A protein and the small-molecule ligand that binds it are described below.
Small molecule (SMILES): N#CCNC(=O)c1ccc(-c2ccnc(Nc3ccc(N4CCOCC4)cc3)n2)cc1

Sequence of chain 1.A:
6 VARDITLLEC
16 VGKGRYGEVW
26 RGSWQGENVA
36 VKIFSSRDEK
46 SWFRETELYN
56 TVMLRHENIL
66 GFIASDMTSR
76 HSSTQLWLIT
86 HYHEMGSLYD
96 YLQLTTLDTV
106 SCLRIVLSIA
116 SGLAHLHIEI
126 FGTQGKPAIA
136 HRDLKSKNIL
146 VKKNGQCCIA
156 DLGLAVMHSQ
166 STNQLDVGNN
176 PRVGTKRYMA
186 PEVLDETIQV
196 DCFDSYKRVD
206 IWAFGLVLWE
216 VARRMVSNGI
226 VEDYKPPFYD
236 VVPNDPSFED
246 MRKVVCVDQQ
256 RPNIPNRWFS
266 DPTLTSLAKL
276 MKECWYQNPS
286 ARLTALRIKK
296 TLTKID

Binding-site contacts:
Ligand atom C4 contacts residue VAL16 of chain 1.A at 3.7 Å (hydrophobic).
Ligand atom N7 contacts residue TYR87 of chain 1.A at 3.3 Å.
Ligand atom C14 contacts residue LEU145 of chain 1.A at 3.5 Å (hydrophobic).
Ligand atom N8 contacts residue VAL16 of chain 1.A at 3.8 Å.
Ligand atom C28 contacts residue ASP95 of chain 1.A at 3.3 Å.
Ligand atom C29 contacts residue VAL16 of chain 1.A at 3.7 Å (hydrophobic).
Ligand atom C26 contacts residue EDO1 of chain 1.D at 3.9 Å.
Ligand atom N7 contacts residue HIS88 of chain 1.A at 2.9 Å (h-bond).
Ligand atom N15 contacts residue TYR87 of chain 1.A at 3.8 Å.
Ligand atom C10 contacts residue HIS86 of chain 1.A at 3.3 Å.
Ligand atom C12 contacts residue LEU145 of chain 1.A at 3.4 Å (hydrophobic).
Ligand atom C2 contacts residue GLY91 of chain 1.A at 3.5 Å.
Ligand atom C16 contacts residue LEU145 of chain 1.A at 3.9 Å (hydrophobic).
Ligand atom C11 contacts residue LEU65 of chain 1.A at 3.9 Å (hydrophobic).
Ligand atom C1 contacts residue GLY91 of chain 1.A at 3.6 Å.
Ligand atom C14 contacts residue HIS88 of chain 1.A at 3.8 Å.
Ligand atom C29 contacts residue ASP95 of chain 1.A at 3.8 Å.
Ligand atom C10 contacts residue ALA35 of chain 1.A at 3.6 Å (hydrophobic).
Ligand atom C5 contacts residue GLY91 of chain 1.A at 3.9 Å.
Ligand atom C28 contacts residue EDO1 of chain 1.F at 3.6 Å.
Ligand atom N15 contacts residue LEU145 of chain 1.A at 3.9 Å.
Ligand atom C5 contacts residue EDO1 of chain 1.F at 3.6 Å.
Ligand atom C28 contacts residue VAL16 of chain 1.A at 3.7 Å (hydrophobic).
Ligand atom C22 contacts residue LYS37 of chain 1.A at 3.9 Å.
Ligand atom C6 contacts residue VAL16 of chain 1.A at 3.6 Å (hydrophobic).
Ligand atom C1 contacts residue HIS88 of chain 1.A at 3.5 Å.
Ligand atom N24 contacts residue LYS142 of chain 1.A at 3.5 Å (salt-bridge).
Ligand atom C11 contacts residue LEU145 of chain 1.A at 3.8 Å (hydrophobic).
Ligand atom N27 contacts residue LYS142 of chain 1.A at 3.6 Å.
Ligand atom C2 contacts residue HIS88 of chain 1.A at 3.3 Å.
Ligand atom C6 contacts residue GLY91 of chain 1.A at 3.8 Å.
Ligand atom O23 contacts residue LYS37 of chain 1.A at 2.8 Å (salt-bridge).
Ligand atom N27 contacts residue EDO1 of chain 1.D at 2.9 Å (h-bond).
Ligand atom C18 contacts residue EDO1 of chain 1.F at 3.9 Å.
Ligand atom C5 contacts residue VAL16 of chain 1.A at 3.7 Å (hydrophobic).
Ligand atom C2 contacts residue TYR87 of chain 1.A at 3.5 Å (hydrophobic).
Ligand atom C4 contacts residue GLY91 of chain 1.A at 3.7 Å.
Ligand atom C3 contacts residue GLY91 of chain 1.A at 3.5 Å.
Ligand atom N13 contacts residue LEU145 of chain 1.A at 3.3 Å.
Ligand atom N15 contacts residue HIS88 of chain 1.A at 3.2 Å (h-bond).